A small-molecule ligand and the protein it binds are described below.
Small molecule (SMILES): CC[C@H](C)[C@H](N)C(=O)N[C@@H](CO)C(=O)N[C@@H](CCC(=O)O)C(=O)N[C@H](C=O)C(C)C

Sequence of chain 7.E:
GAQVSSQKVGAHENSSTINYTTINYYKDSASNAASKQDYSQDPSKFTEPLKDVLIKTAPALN

Binding-site contacts:
Ligand atom N contacts residue GLY1 of chain 7.E at 4.5 Å.
Ligand atom CG2 contacts residue VAL4 of chain 7.E at 3.4 Å (hydrophobic).
Ligand atom C contacts residue ALA2 of chain 7.E at 4.0 Å (hydrophobic).
Ligand atom CB contacts residue ALA2 of chain 7.E at 4.4 Å (hydrophobic).
Ligand atom OE2 contacts residue VAL4 of chain 7.E at 3.7 Å.
Ligand atom C contacts residue GLN3 of chain 7.E at 3.9 Å.
Ligand atom O contacts residue VAL4 of chain 7.E at 4.4 Å.
Ligand atom C contacts residue ALA2 of chain 7.E at 3.5 Å (hydrophobic).
Ligand atom OG contacts residue GLN3 of chain 7.E at 3.3 Å (h-bond).
Ligand atom CG1 contacts residue ALA2 of chain 7.E at 4.5 Å (hydrophobic).
Ligand atom N contacts residue VAL4 of chain 7.E at 4.3 Å.
Ligand atom O contacts residue ALA2 of chain 7.E at 4.0 Å.
Ligand atom CA contacts residue ALA2 of chain 7.E at 3.9 Å (hydrophobic).
Ligand atom OE1 contacts residue VAL4 of chain 7.E at 3.6 Å.
Ligand atom N contacts residue ALA2 of chain 7.E at 2.8 Å (h-bond).
Ligand atom CB contacts residue GLN3 of chain 7.E at 4.0 Å.
Ligand atom CG2 contacts residue SER5 of chain 7.E at 3.4 Å.
Ligand atom OE1 contacts residue ASN25 of chain 7.E at 4.2 Å.
Ligand atom C contacts residue VAL4 of chain 7.E at 3.5 Å (hydrophobic).
Ligand atom CG2 contacts residue GLN3 of chain 7.E at 3.5 Å.
Ligand atom C contacts residue VAL4 of chain 7.E at 4.0 Å (hydrophobic).
Ligand atom CA contacts residue ALA2 of chain 7.E at 3.3 Å (hydrophobic).
Ligand atom CB contacts residue GLN3 of chain 7.E at 3.7 Å.
Ligand atom CD contacts residue VAL4 of chain 7.E at 3.6 Å (hydrophobic).
Ligand atom N contacts residue GLN3 of chain 7.E at 4.5 Å.
Ligand atom O contacts residue VAL4 of chain 7.E at 3.2 Å (h-bond).
Ligand atom O contacts residue GLN3 of chain 7.E at 2.9 Å (h-bond).
Ligand atom CG2 contacts residue ALA2 of chain 7.E at 4.0 Å (hydrophobic).
Ligand atom CA contacts residue VAL4 of chain 7.E at 3.3 Å (hydrophobic).
Ligand atom CA contacts residue GLN3 of chain 7.E at 4.5 Å.
Ligand atom CB contacts residue VAL4 of chain 7.E at 4.4 Å (hydrophobic).
Ligand atom CG contacts residue VAL4 of chain 7.E at 4.4 Å (hydrophobic).
Ligand atom CB contacts residue ALA2 of chain 7.E at 3.3 Å (hydrophobic).
Ligand atom CA contacts residue VAL4 of chain 7.E at 4.1 Å (hydrophobic).
Ligand atom CG1 contacts residue GLN3 of chain 7.E at 3.3 Å.
Ligand atom CB contacts residue VAL4 of chain 7.E at 4.0 Å (hydrophobic).
Ligand atom N contacts residue VAL4 of chain 7.E at 3.1 Å (h-bond).